This protein binds this small molecule.
Small molecule (SMILES): N[C@@H](CC(=O)O)C(=O)O

Sequence of chain 2.A:
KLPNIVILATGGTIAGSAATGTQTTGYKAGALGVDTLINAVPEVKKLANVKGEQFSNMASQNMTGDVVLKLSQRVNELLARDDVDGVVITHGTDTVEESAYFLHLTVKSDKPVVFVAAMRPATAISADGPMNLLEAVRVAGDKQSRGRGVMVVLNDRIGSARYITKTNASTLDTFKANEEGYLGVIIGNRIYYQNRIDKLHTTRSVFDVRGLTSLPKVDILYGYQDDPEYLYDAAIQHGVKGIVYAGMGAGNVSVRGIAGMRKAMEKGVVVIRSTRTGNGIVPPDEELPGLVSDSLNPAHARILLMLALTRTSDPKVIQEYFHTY

Binding-site contacts:
Ligand atom O contacts residue GLY95 of chain 4.A at 3.4 Å.
Ligand atom OXT contacts residue SER63 of chain 4.A at 2.7 Å (h-bond).
Ligand atom C contacts residue THR96 of chain 4.A at 3.9 Å.
Ligand atom CA contacts residue ASP97 of chain 4.A at 3.7 Å.
Ligand atom OXT contacts residue GLY15 of chain 4.A at 3.4 Å.
Ligand atom OD1 contacts residue ALA121 of chain 4.A at 3.1 Å (h-bond).
Ligand atom CG contacts residue THR16 of chain 4.A at 2.9 Å.
Ligand atom CB contacts residue ASP97 of chain 4.A at 3.5 Å.
Ligand atom N contacts residue ASP97 of chain 4.A at 2.8 Å (salt-bridge).
Ligand atom OXT contacts residue GLY95 of chain 4.A at 3.4 Å.
Ligand atom O contacts residue THR96 of chain 4.A at 3.3 Å (h-bond).
Ligand atom OXT contacts residue ALA32 of chain 4.A at 3.9 Å.
Ligand atom C contacts residue GLY95 of chain 4.A at 3.5 Å.
Ligand atom O contacts residue SER63 of chain 4.A at 2.6 Å (h-bond).
Ligand atom OD1 contacts residue THR16 of chain 4.A at 3.2 Å (h-bond).
Ligand atom C contacts residue SER63 of chain 4.A at 3.5 Å.
Ligand atom CG contacts residue THR96 of chain 4.A at 2.9 Å.
Ligand atom OD2 contacts residue THR96 of chain 4.A at 2.9 Å (h-bond).
Ligand atom OXT contacts residue GLN64 of chain 4.A at 3.6 Å.
Ligand atom OD2 contacts residue GLY95 of chain 4.A at 3.3 Å.
Ligand atom OD1 contacts residue MET122 of chain 4.A at 4.0 Å.
Ligand atom C contacts residue GLN64 of chain 4.A at 3.6 Å.
Ligand atom CG contacts residue ALA121 of chain 4.A at 3.7 Å (hydrophobic).
Ligand atom CB contacts residue THR96 of chain 4.A at 3.4 Å.
Ligand atom C contacts residue THR16 of chain 4.A at 4.2 Å.
Ligand atom CA contacts residue GLN64 of chain 4.A at 4.0 Å.
Ligand atom N contacts residue GLN64 of chain 4.A at 3.0 Å (h-bond).
Ligand atom OXT contacts residue ALA62 of chain 4.A at 3.3 Å.
Ligand atom O contacts residue GLN64 of chain 4.A at 3.8 Å.
Ligand atom OD1 contacts residue THR96 of chain 4.A at 2.6 Å (h-bond).
Ligand atom OD2 contacts residue THR16 of chain 4.A at 2.9 Å (h-bond).
Ligand atom OD2 contacts residue ALA121 of chain 4.A at 3.7 Å.
Ligand atom N contacts residue ASN255 of chain 2.A at 3.5 Å (h-bond).
Ligand atom CB contacts residue THR16 of chain 4.A at 3.2 Å.
Ligand atom O contacts residue ASP97 of chain 4.A at 3.1 Å (salt-bridge).
Ligand atom OXT contacts residue THR16 of chain 4.A at 4.0 Å.
Ligand atom C contacts residue GLY15 of chain 4.A at 4.3 Å.
Ligand atom C contacts residue ASP97 of chain 4.A at 3.9 Å.
Ligand atom OD2 contacts residue GLY15 of chain 4.A at 3.9 Å.
Ligand atom CA contacts residue THR16 of chain 4.A at 3.4 Å.

Sequence of chain 4.A:
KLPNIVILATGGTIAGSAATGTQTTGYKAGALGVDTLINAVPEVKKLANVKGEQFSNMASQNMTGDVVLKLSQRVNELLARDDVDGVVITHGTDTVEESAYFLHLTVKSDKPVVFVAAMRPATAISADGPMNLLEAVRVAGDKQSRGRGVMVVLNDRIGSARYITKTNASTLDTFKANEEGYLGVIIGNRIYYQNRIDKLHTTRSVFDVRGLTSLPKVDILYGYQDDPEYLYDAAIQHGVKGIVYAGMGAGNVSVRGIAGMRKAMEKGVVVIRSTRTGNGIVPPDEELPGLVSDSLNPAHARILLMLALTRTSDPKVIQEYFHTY